Sequence of chain 1.A:
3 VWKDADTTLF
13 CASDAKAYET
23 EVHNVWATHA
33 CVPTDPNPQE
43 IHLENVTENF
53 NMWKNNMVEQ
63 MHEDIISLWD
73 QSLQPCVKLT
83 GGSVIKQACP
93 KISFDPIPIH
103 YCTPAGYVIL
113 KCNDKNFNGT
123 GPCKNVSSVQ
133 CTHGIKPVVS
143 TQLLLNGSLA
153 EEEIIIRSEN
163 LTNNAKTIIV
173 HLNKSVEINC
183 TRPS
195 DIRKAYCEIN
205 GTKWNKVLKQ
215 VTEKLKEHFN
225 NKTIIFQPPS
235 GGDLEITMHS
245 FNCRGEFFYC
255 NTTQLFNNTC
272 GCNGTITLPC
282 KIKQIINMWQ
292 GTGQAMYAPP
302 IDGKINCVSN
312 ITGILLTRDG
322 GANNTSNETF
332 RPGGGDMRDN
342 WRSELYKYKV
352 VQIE

The protein below binds the small molecule below.
Small molecule (SMILES): CC(=O)N[C@@H]1[C@@H](O)[C@H](O)[C@@H](CO)O[C@H]1O

Binding-site contacts:
Ligand atom C1 contacts residue SER310 of chain 1.A at 4.1 Å.
Ligand atom C7 contacts residue SER310 of chain 1.A at 3.6 Å.
Ligand atom O3 contacts residue ASP97 of chain 1.A at 3.9 Å.
Ligand atom C1 contacts residue ASN148 of chain 1.A at 1.4 Å.
Ligand atom N2 contacts residue ASN148 of chain 1.A at 2.9 Å (h-bond).
Ligand atom C8 contacts residue PHE245 of chain 1.A at 4.1 Å (hydrophobic).
Ligand atom O3 contacts residue CYS308 of chain 1.A at 3.4 Å (h-bond).
Ligand atom C2 contacts residue VAL309 of chain 1.A at 4.2 Å (hydrophobic).
Ligand atom O5 contacts residue ASN148 of chain 1.A at 2.3 Å (h-bond).
Ligand atom N2 contacts residue SER310 of chain 1.A at 2.9 Å (h-bond).
Ligand atom O5 contacts residue VAL309 of chain 1.A at 4.0 Å.
Ligand atom C4 contacts residue ASN148 of chain 1.A at 4.1 Å.
Ligand atom C5 contacts residue ASN148 of chain 1.A at 3.6 Å.
Ligand atom O6 contacts residue NAG1 of chain 1.K at 4.3 Å.
Ligand atom O4 contacts residue VAL309 of chain 1.A at 4.3 Å.
Ligand atom C4 contacts residue VAL309 of chain 1.A at 4.0 Å (hydrophobic).
Ligand atom C8 contacts residue SER310 of chain 1.A at 3.4 Å.
Ligand atom C8 contacts residue ASN246 of chain 1.A at 4.0 Å.
Ligand atom O7 contacts residue ASN148 of chain 1.A at 4.3 Å.
Ligand atom C1 contacts residue VAL309 of chain 1.A at 3.7 Å (hydrophobic).
Ligand atom O6 contacts residue ASN148 of chain 1.A at 4.3 Å.
Ligand atom C3 contacts residue ASN148 of chain 1.A at 3.7 Å.
Ligand atom O5 contacts residue NAG1 of chain 1.K at 4.0 Å.
Ligand atom C2 contacts residue ASN148 of chain 1.A at 2.4 Å.
Ligand atom C2 contacts residue SER310 of chain 1.A at 3.8 Å.
Ligand atom C8 contacts residue VAL140 of chain 1.A at 4.2 Å (hydrophobic).
Ligand atom O7 contacts residue ASN246 of chain 1.A at 4.0 Å.
Ligand atom C3 contacts residue ASP97 of chain 1.A at 4.4 Å.
Ligand atom C5 contacts residue VAL309 of chain 1.A at 3.5 Å (hydrophobic).
Ligand atom O6 contacts residue LYS138 of chain 1.A at 3.4 Å (salt-bridge).
Ligand atom C8 contacts residue LEU147 of chain 1.A at 3.9 Å (hydrophobic).
Ligand atom C4 contacts residue ASP97 of chain 1.A at 3.8 Å.
Ligand atom C3 contacts residue SER310 of chain 1.A at 4.1 Å.
Ligand atom O7 contacts residue PRO98 of chain 1.A at 4.2 Å.
Ligand atom C7 contacts residue ASN148 of chain 1.A at 3.9 Å.
Ligand atom C3 contacts residue CYS308 of chain 1.A at 4.2 Å (hydrophobic).
Ligand atom O4 contacts residue ASP97 of chain 1.A at 4.1 Å.
Ligand atom C7 contacts residue ASN246 of chain 1.A at 4.4 Å.
Ligand atom O5 contacts residue LYS138 of chain 1.A at 4.2 Å.
Ligand atom C3 contacts residue VAL309 of chain 1.A at 3.7 Å (hydrophobic).